Binding-site contacts:
Ligand atom C3 contacts residue ASN165 of chain 1.B at 3.9 Å.
Ligand atom C1 contacts residue ASN165 of chain 1.B at 1.5 Å.
Ligand atom C7 contacts residue ASN165 of chain 1.B at 3.9 Å.
Ligand atom C5 contacts residue ASN165 of chain 1.B at 3.5 Å.
Ligand atom C6 contacts residue ASN165 of chain 1.B at 4.2 Å.
Ligand atom O6 contacts residue ASN165 of chain 1.B at 3.8 Å.
Ligand atom C4 contacts residue ASN165 of chain 1.B at 4.4 Å.
Ligand atom O5 contacts residue ASN165 of chain 1.B at 2.5 Å (h-bond).
Ligand atom N2 contacts residue ASN165 of chain 1.B at 3.0 Å (h-bond).
Ligand atom C8 contacts residue ASN165 of chain 1.B at 4.4 Å.
Ligand atom O7 contacts residue ASN165 of chain 1.B at 4.4 Å.
Ligand atom C2 contacts residue ASN165 of chain 1.B at 2.8 Å.

Sequence of chain 1.B:
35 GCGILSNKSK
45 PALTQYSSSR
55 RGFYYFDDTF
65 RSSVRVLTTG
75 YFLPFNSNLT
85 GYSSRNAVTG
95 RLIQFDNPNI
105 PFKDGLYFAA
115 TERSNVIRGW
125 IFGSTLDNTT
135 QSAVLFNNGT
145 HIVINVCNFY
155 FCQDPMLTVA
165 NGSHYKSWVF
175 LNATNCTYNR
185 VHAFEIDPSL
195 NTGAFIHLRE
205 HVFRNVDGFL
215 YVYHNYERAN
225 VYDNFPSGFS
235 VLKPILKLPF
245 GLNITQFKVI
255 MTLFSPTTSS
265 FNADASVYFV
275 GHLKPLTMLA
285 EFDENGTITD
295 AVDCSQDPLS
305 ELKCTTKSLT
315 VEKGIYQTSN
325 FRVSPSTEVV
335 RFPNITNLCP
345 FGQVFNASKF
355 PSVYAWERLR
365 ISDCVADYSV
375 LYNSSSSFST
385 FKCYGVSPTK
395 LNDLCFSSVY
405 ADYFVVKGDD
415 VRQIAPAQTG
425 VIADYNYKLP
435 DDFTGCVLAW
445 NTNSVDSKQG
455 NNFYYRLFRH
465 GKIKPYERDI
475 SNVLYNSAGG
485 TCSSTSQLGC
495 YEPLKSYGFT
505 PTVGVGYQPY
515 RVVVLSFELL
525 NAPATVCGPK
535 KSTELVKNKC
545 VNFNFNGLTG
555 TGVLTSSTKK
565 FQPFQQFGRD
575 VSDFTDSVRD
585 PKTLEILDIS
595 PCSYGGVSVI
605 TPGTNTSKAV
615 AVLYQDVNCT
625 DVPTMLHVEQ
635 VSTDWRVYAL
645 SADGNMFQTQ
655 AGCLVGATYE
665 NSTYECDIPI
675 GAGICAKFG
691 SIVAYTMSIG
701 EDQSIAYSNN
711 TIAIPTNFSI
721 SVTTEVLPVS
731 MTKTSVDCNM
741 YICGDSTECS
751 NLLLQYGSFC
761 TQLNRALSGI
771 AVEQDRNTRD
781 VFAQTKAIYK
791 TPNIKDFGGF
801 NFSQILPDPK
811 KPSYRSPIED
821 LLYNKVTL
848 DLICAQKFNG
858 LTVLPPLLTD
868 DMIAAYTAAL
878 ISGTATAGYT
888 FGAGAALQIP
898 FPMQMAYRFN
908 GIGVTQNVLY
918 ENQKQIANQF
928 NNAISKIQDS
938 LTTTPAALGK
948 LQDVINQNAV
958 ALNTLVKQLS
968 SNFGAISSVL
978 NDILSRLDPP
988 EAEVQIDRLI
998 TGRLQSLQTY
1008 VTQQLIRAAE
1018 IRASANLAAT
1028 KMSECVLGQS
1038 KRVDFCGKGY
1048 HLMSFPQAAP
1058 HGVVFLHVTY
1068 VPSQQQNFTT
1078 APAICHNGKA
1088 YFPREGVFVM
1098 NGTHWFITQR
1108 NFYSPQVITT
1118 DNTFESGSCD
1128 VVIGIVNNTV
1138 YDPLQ

A protein and the small-molecule ligand that binds it are described below.
Small molecule (SMILES): CC(=O)N[C@@H]1[C@@H](O)[C@H](O)[C@@H](CO)O[C@H]1O